Sequence of chain 1.A:
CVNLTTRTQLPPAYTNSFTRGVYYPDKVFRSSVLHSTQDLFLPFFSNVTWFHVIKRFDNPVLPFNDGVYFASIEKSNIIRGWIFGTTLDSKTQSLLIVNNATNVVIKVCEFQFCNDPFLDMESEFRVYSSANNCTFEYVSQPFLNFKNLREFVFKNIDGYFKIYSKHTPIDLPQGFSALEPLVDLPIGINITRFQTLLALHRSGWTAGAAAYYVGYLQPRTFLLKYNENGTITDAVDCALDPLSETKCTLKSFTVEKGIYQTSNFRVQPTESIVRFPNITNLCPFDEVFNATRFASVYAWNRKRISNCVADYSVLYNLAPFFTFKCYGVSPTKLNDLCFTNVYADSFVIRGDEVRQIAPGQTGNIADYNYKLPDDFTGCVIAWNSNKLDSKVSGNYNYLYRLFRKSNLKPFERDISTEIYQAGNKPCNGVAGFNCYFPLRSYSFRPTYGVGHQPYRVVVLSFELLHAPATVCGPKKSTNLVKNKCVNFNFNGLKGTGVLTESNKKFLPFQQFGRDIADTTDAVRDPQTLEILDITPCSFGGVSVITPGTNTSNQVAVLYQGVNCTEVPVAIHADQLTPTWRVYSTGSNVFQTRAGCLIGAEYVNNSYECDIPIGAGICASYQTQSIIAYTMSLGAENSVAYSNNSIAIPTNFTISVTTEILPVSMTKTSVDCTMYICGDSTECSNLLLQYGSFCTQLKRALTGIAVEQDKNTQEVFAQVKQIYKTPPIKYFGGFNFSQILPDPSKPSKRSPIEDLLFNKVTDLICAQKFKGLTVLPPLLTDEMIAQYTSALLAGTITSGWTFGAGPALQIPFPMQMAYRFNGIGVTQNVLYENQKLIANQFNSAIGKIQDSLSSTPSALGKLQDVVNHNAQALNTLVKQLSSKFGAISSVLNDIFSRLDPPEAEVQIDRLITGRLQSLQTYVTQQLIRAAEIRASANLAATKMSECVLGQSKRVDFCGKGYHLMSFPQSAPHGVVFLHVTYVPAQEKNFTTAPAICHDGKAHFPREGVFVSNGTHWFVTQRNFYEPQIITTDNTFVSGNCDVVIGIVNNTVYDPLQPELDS

Binding-site contacts:
Ligand atom C8 contacts residue GLU1074 of chain 1.A at 3.6 Å.
Ligand atom C5 contacts residue ASN1076 of chain 1.A at 3.6 Å.
Ligand atom C1 contacts residue GLN897 of chain 1.B at 4.5 Å.
Ligand atom C3 contacts residue ASN1076 of chain 1.A at 3.8 Å.
Ligand atom C4 contacts residue ASN1076 of chain 1.A at 4.2 Å.
Ligand atom C5 contacts residue ALA708 of chain 1.A at 4.2 Å (hydrophobic).
Ligand atom O6 contacts residue ALA708 of chain 1.A at 4.5 Å.
Ligand atom C1 contacts residue ASN1076 of chain 1.A at 1.4 Å.
Ligand atom O5 contacts residue ASN1076 of chain 1.A at 2.3 Å (h-bond).
Ligand atom N2 contacts residue ASN1076 of chain 1.A at 2.9 Å (h-bond).
Ligand atom C8 contacts residue ASN1076 of chain 1.A at 3.9 Å.
Ligand atom C7 contacts residue ASN1076 of chain 1.A at 3.6 Å.
Ligand atom C8 contacts residue LYS1075 of chain 1.A at 4.3 Å.
Ligand atom C2 contacts residue ASN1076 of chain 1.A at 2.5 Å.
Ligand atom O7 contacts residue GLU1074 of chain 1.A at 4.5 Å.
Ligand atom O7 contacts residue ASN1076 of chain 1.A at 3.9 Å.

A protein and the small-molecule ligand that binds it are described below.
Small molecule (SMILES): CC(=O)N[C@@H]1[C@@H](O)[C@H](O)[C@@H](CO)O[C@H]1O

Sequence of chain 1.B:
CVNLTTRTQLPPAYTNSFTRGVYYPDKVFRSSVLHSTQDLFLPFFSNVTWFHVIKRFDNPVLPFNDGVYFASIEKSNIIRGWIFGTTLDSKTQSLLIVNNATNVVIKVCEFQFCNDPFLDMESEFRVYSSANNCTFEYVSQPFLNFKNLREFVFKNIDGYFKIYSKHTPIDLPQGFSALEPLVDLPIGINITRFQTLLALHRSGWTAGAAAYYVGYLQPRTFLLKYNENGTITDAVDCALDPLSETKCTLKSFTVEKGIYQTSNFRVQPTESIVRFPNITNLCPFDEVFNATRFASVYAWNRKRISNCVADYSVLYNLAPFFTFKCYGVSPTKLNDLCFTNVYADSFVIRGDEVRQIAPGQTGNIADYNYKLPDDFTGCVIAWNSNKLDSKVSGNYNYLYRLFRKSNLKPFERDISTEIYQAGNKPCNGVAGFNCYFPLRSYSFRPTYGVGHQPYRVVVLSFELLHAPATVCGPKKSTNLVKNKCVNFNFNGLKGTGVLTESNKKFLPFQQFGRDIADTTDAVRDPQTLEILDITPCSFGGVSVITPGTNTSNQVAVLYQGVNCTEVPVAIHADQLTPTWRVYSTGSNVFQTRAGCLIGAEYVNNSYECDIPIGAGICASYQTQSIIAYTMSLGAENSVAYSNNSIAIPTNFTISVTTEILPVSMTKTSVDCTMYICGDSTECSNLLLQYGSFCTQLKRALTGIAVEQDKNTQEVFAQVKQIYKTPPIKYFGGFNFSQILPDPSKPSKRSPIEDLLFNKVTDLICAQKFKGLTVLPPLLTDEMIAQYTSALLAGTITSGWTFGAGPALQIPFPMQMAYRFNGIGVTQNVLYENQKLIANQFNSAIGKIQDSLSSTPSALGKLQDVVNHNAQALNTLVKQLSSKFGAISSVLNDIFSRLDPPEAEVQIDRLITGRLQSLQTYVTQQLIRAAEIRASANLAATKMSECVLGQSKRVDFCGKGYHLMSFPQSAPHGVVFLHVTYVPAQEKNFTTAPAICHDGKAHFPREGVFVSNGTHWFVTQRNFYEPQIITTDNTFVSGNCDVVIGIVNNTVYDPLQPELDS